A small-molecule ligand and the protein it binds are described below.
Small molecule (SMILES): CC(C)S(=O)(=O)c1ccc2c(c1)-c1cn(C)c(=O)c3[nH]cc(c13)CN2CC1CC1

Sequence of chain 1.A:
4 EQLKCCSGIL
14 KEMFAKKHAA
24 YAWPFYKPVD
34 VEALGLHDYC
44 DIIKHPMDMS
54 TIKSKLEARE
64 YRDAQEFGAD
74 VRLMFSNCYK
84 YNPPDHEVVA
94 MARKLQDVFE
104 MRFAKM

Binding-site contacts:
Ligand atom O28 contacts residue LEU37 of chain 1.A at 4.0 Å.
Ligand atom C5 contacts residue LEU37 of chain 1.A at 3.9 Å (hydrophobic).
Ligand atom O26 contacts residue ASN85 of chain 1.A at 2.9 Å (h-bond).
Ligand atom C16 contacts residue VAL91 of chain 1.A at 3.8 Å (hydrophobic).
Ligand atom C20 contacts residue PRO27 of chain 1.A at 3.8 Å (hydrophobic).
Ligand atom O28 contacts residue VAL32 of chain 1.A at 3.5 Å.
Ligand atom C9 contacts residue LEU37 of chain 1.A at 3.7 Å (hydrophobic).
Ligand atom C4 contacts residue HIS89 of chain 1.A at 4.1 Å.
Ligand atom C10 contacts residue ASN85 of chain 1.A at 3.9 Å.
Ligand atom N25 contacts residue VAL91 of chain 1.A at 4.0 Å.
Ligand atom C2 contacts residue LEU37 of chain 1.A at 3.8 Å (hydrophobic).
Ligand atom O27 contacts residue ASP33 of chain 1.A at 4.0 Å.
Ligand atom C11 contacts residue VAL32 of chain 1.A at 3.9 Å (hydrophobic).
Ligand atom O28 contacts residue ASP33 of chain 1.A at 2.9 Å (salt-bridge).
Ligand atom C1 contacts residue TRP26 of chain 1.A at 3.8 Å (hydrophobic).
Ligand atom C15 contacts residue GLU90 of chain 1.A at 4.0 Å.
Ligand atom C20 contacts residue VAL32 of chain 1.A at 3.5 Å (hydrophobic).
Ligand atom N23 contacts residue VAL91 of chain 1.A at 3.7 Å.
Ligand atom C16 contacts residue MET94 of chain 1.A at 3.7 Å (hydrophobic).
Ligand atom C18 contacts residue LYS30 of chain 1.A at 3.6 Å.
Ligand atom N23 contacts residue ASN85 of chain 1.A at 2.8 Å (h-bond).
Ligand atom O26 contacts residue CYS81 of chain 1.A at 4.0 Å.
Ligand atom C10 contacts residue VAL91 of chain 1.A at 3.9 Å (hydrophobic).
Ligand atom C4 contacts residue ASN85 of chain 1.A at 3.6 Å.
Ligand atom N25 contacts residue VAL32 of chain 1.A at 3.7 Å.
Ligand atom C18 contacts residue TRP26 of chain 1.A at 4.0 Å (hydrophobic).
Ligand atom C21 contacts residue VAL91 of chain 1.A at 4.0 Å (hydrophobic).
Ligand atom C1 contacts residue LEU37 of chain 1.A at 3.7 Å (hydrophobic).
Ligand atom C20 contacts residue PHE28 of chain 1.A at 3.8 Å (hydrophobic).
Ligand atom C18 contacts residue PRO27 of chain 1.A at 3.4 Å (hydrophobic).
Ligand atom C3 contacts residue LEU37 of chain 1.A at 3.6 Å (hydrophobic).
Ligand atom C3 contacts residue PRO27 of chain 1.A at 4.1 Å (hydrophobic).
Ligand atom C13 contacts residue VAL91 of chain 1.A at 4.0 Å (hydrophobic).
Ligand atom C13 contacts residue ASN85 of chain 1.A at 3.8 Å.
Ligand atom N25 contacts residue PRO27 of chain 1.A at 4.1 Å.
Ligand atom C11 contacts residue PRO27 of chain 1.A at 3.4 Å (hydrophobic).
Ligand atom C2 contacts residue TRP26 of chain 1.A at 3.8 Å (hydrophobic).
Ligand atom C15 contacts residue TRP26 of chain 1.A at 4.0 Å (hydrophobic).
Ligand atom O28 contacts residue PRO31 of chain 1.A at 3.4 Å (h-bond).
Ligand atom C19 contacts residue LYS30 of chain 1.A at 3.9 Å.